Sequence of chain 1.K:
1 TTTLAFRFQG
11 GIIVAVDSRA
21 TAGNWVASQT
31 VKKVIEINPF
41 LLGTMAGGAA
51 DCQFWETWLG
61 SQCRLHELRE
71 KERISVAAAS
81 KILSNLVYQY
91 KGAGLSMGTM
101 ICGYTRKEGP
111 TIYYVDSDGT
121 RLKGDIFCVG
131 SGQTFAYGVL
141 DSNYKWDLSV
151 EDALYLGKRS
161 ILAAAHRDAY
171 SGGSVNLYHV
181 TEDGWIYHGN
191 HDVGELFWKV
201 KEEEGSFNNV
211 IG

Binding-site contacts:
Ligand atom C22 contacts residue ARG19 of chain 1.K at 3.8 Å.
Ligand atom C22 contacts residue THR1 of chain 1.K at 2.4 Å.
Ligand atom C24 contacts residue GLY47 of chain 1.K at 3.6 Å.
Ligand atom N17 contacts residue THR21 of chain 1.K at 3.2 Å (h-bond).
Ligand atom C8 contacts residue ASP145 of chain 1.L at 3.5 Å.
Ligand atom O16 contacts residue ALA49 of chain 1.K at 3.6 Å.
Ligand atom O29 contacts residue THR1 of chain 1.K at 3.6 Å.
Ligand atom C14 contacts residue ASP145 of chain 1.L at 3.5 Å.
Ligand atom O20 contacts residue ALA20 of chain 1.K at 3.1 Å.
Ligand atom C4 contacts residue VAL147 of chain 1.L at 3.9 Å (hydrophobic).
Ligand atom C23 contacts residue LYS33 of chain 1.K at 3.6 Å.
Ligand atom C5 contacts residue VAL147 of chain 1.L at 3.5 Å (hydrophobic).
Ligand atom C28 contacts residue THR1 of chain 1.K at 3.7 Å.
Ligand atom N21 contacts residue GLY47 of chain 1.K at 3.0 Å (h-bond).
Ligand atom O20 contacts residue THR21 of chain 1.K at 2.8 Å (h-bond).
Ligand atom C33 contacts residue GLY47 of chain 1.K at 3.7 Å.
Ligand atom C27 contacts residue THR1 of chain 1.K at 2.5 Å.
Ligand atom C25 contacts residue LYS33 of chain 1.K at 3.9 Å.
Ligand atom O2 contacts residue PRO146 of chain 1.L at 3.5 Å.
Ligand atom C34 contacts residue GLY47 of chain 1.K at 3.0 Å.
Ligand atom C22 contacts residue LYS33 of chain 1.K at 3.9 Å.
Ligand atom C24 contacts residue THR1 of chain 1.K at 3.8 Å.
Ligand atom C22 contacts residue GLY47 of chain 1.K at 3.9 Å.
Ligand atom C24 contacts residue ALA46 of chain 1.K at 3.8 Å (hydrophobic).
Ligand atom N36 contacts residue ASP145 of chain 1.L at 2.9 Å (salt-bridge).
Ligand atom C33 contacts residue THR21 of chain 1.K at 3.8 Å.
Ligand atom C14 contacts residue SER149 of chain 1.L at 3.9 Å.
Ligand atom C24 contacts residue MET45 of chain 1.K at 3.8 Å (hydrophobic).
Ligand atom N7 contacts residue ASP145 of chain 1.L at 3.1 Å (salt-bridge).
Ligand atom C19 contacts residue GLY47 of chain 1.K at 3.8 Å.
Ligand atom C13 contacts residue ALA27 of chain 1.K at 3.7 Å (hydrophobic).
Ligand atom C18 contacts residue ALA49 of chain 1.K at 3.9 Å (hydrophobic).
Ligand atom C14 contacts residue ALA49 of chain 1.K at 3.9 Å (hydrophobic).
Ligand atom C23 contacts residue THR1 of chain 1.K at 3.0 Å.
Ligand atom C26 contacts residue THR1 of chain 1.K at 1.5 Å.
Ligand atom C13 contacts residue ALA20 of chain 1.K at 3.9 Å (hydrophobic).
Ligand atom C13 contacts residue THR21 of chain 1.K at 3.9 Å.
Ligand atom N21 contacts residue THR1 of chain 1.K at 3.6 Å.
Ligand atom C18 contacts residue GLY47 of chain 1.K at 3.5 Å.
Ligand atom O29 contacts residue GLY47 of chain 1.K at 3.2 Å (h-bond).

A protein and the small-molecule ligand that binds it are described below.
Small molecule (SMILES): CC(C)[C@H](NC(=O)N[C@H](C(=O)N[C@H]1/C=C/CCNC(=O)C=C[C@H](C(C)C)NC1=O)C(C)C)C(=O)O

Sequence of chain 1.L:
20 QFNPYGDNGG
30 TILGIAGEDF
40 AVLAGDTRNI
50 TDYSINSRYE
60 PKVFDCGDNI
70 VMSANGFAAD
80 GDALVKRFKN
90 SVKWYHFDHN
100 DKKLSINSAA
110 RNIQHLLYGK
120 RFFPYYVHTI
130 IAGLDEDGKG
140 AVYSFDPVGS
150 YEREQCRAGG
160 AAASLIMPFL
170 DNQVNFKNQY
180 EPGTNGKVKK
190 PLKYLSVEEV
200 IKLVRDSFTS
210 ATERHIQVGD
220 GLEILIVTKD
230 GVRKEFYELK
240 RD